Sequence of chain 1.A:
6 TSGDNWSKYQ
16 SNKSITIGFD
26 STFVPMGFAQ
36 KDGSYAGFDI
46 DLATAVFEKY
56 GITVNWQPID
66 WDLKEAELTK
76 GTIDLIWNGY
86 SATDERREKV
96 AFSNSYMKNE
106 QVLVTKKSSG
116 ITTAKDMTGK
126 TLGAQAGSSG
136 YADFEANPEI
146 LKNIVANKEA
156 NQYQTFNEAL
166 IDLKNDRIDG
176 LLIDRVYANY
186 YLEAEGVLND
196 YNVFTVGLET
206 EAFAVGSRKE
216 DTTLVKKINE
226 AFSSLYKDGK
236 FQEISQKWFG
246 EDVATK

Binding-site contacts:
Ligand atom CD2 contacts residue TRP66 of chain 1.A at 3.4 Å (hydrophobic).
Ligand atom C contacts residue ARG91 of chain 1.A at 3.5 Å.
Ligand atom CA contacts residue ASP179 of chain 1.A at 3.5 Å.
Ligand atom CA contacts residue SER134 of chain 1.A at 3.3 Å.
Ligand atom ND1 contacts residue TRP66 of chain 1.A at 3.3 Å (h-bond).
Ligand atom N contacts residue SER134 of chain 1.A at 3.7 Å.
Ligand atom CD2 contacts residue GLY84 of chain 1.A at 3.2 Å.
Ligand atom CG contacts residue TRP66 of chain 1.A at 3.7 Å (hydrophobic).
Ligand atom O contacts residue GLY84 of chain 1.A at 3.4 Å (h-bond).
Ligand atom CG contacts residue GLN130 of chain 1.A at 3.6 Å.
Ligand atom ND1 contacts residue GLN130 of chain 1.A at 2.7 Å (h-bond).
Ligand atom CD2 contacts residue PHE28 of chain 1.A at 3.7 Å (hydrophobic).
Ligand atom NE2 contacts residue TRP66 of chain 1.A at 3.3 Å.
Ligand atom NE2 contacts residue ASN83 of chain 1.A at 2.9 Å (h-bond).
Ligand atom O contacts residue SER86 of chain 1.A at 3.0 Å (h-bond).
Ligand atom CB contacts residue PHE28 of chain 1.A at 3.8 Å (hydrophobic).
Ligand atom NE2 contacts residue PHE28 of chain 1.A at 3.4 Å.
Ligand atom CE1 contacts residue ASP25 of chain 1.A at 3.3 Å.
Ligand atom C contacts residue SER134 of chain 1.A at 3.4 Å.
Ligand atom CB contacts residue ASP179 of chain 1.A at 3.3 Å.
Ligand atom OXT contacts residue GLY132 of chain 1.A at 3.8 Å.
Ligand atom N contacts residue GLY84 of chain 1.A at 2.8 Å (h-bond).
Ligand atom OXT contacts residue SER134 of chain 1.A at 3.0 Å (h-bond).
Ligand atom N contacts residue ASP179 of chain 1.A at 2.7 Å (salt-bridge).
Ligand atom OXT contacts residue TRP66 of chain 1.A at 3.1 Å (h-bond).
Ligand atom O contacts residue TYR85 of chain 1.A at 3.6 Å.
Ligand atom N contacts residue SER86 of chain 1.A at 2.9 Å (h-bond).
Ligand atom CA contacts residue SER86 of chain 1.A at 3.8 Å.
Ligand atom ND1 contacts residue PHE28 of chain 1.A at 3.5 Å.
Ligand atom CG contacts residue PHE28 of chain 1.A at 3.5 Å (hydrophobic).
Ligand atom O contacts residue TRP66 of chain 1.A at 3.7 Å.
Ligand atom OXT contacts residue SER133 of chain 1.A at 3.2 Å.
Ligand atom CE1 contacts residue TRP66 of chain 1.A at 3.2 Å (hydrophobic).
Ligand atom CD2 contacts residue ASN83 of chain 1.A at 3.1 Å.
Ligand atom OXT contacts residue ARG91 of chain 1.A at 2.9 Å (salt-bridge).
Ligand atom CE1 contacts residue GLN130 of chain 1.A at 3.7 Å.
Ligand atom O contacts residue ARG91 of chain 1.A at 2.8 Å (salt-bridge).
Ligand atom CE1 contacts residue ASN83 of chain 1.A at 3.5 Å.
Ligand atom CE1 contacts residue PHE28 of chain 1.A at 3.5 Å (hydrophobic).
Ligand atom CB contacts residue GLN130 of chain 1.A at 3.7 Å.

A protein and the small-molecule ligand that binds it are described below.
Small molecule (SMILES): N[C@@H](Cc1c[nH]c[nH+]1)C(=O)O